A small-molecule ligand and the protein it binds are described below.
Small molecule (SMILES): O=c1[nH]cnc2c1ncn2[C@@H]1O[C@H](COP(=O)(O)O)[C@@H](O)[C@H]1O

Sequence of chain 3.A:
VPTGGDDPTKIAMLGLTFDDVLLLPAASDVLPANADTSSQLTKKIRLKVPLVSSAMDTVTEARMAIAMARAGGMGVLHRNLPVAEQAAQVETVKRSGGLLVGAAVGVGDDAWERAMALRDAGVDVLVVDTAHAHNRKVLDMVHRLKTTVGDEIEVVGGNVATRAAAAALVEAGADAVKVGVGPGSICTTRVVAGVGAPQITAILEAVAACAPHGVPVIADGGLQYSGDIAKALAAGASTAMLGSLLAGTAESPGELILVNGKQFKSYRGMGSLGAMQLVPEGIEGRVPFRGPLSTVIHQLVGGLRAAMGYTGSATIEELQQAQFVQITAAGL

Binding-site contacts:
Ligand atom O3P contacts residue SER258 of chain 3.A at 3.0 Å (h-bond).
Ligand atom O3' contacts residue ASP234 of chain 3.A at 2.5 Å (salt-bridge).
Ligand atom C5 contacts residue ILE200 of chain 3.A at 3.4 Å (hydrophobic).
Ligand atom C2 contacts residue CYS201 of chain 3.A at 3.3 Å (hydrophobic).
Ligand atom O5' contacts residue GLY235 of chain 3.A at 3.5 Å.
Ligand atom C8 contacts residue MET70 of chain 3.A at 3.6 Å (hydrophobic).
Ligand atom O6 contacts residue GLY319 of chain 3.A at 3.3 Å.
Ligand atom O2' contacts residue ASP234 of chain 3.A at 2.6 Å (salt-bridge).
Ligand atom C6 contacts residue GLY285 of chain 3.A at 3.6 Å.
Ligand atom O6 contacts residue GLY285 of chain 3.A at 2.7 Å (h-bond).
Ligand atom O6 contacts residue GLY283 of chain 3.A at 3.2 Å.
Ligand atom C4 contacts residue ILE200 of chain 3.A at 3.7 Å (hydrophobic).
Ligand atom N7 contacts residue GLY283 of chain 3.A at 3.6 Å.
Ligand atom C1' contacts residue FWY1 of chain 3.C at 3.7 Å.
Ligand atom C2 contacts residue FWY1 of chain 3.C at 3.1 Å.
Ligand atom C3' contacts residue ASP234 of chain 3.A at 3.4 Å.
Ligand atom O2' contacts residue FWY1 of chain 3.C at 3.4 Å.
Ligand atom N7 contacts residue MET284 of chain 3.A at 3.0 Å (h-bond).
Ligand atom O2P contacts residue GLY257 of chain 3.A at 2.9 Å (h-bond).
Ligand atom N1 contacts residue FWY1 of chain 3.C at 2.7 Å (h-bond).
Ligand atom O3P contacts residue SER199 of chain 3.A at 2.7 Å (h-bond).
Ligand atom N1 contacts residue GLU318 of chain 3.A at 2.7 Å (salt-bridge).
Ligand atom O1P contacts residue GLY198 of chain 3.A at 3.5 Å.
Ligand atom O1P contacts residue GLY236 of chain 3.A at 2.9 Å (h-bond).
Ligand atom C5' contacts residue TYR281 of chain 3.A at 3.5 Å (hydrophobic).
Ligand atom O3' contacts residue SER68 of chain 3.A at 2.8 Å (h-bond).
Ligand atom O6 contacts residue FWY1 of chain 3.C at 3.2 Å (h-bond).
Ligand atom N3 contacts residue FWY1 of chain 3.C at 3.2 Å.
Ligand atom O5' contacts residue GLY198 of chain 3.A at 3.5 Å.
Ligand atom C4' contacts residue ASP234 of chain 3.A at 3.5 Å.
Ligand atom N7 contacts residue ILE200 of chain 3.A at 3.6 Å.
Ligand atom C6 contacts residue FWY1 of chain 3.C at 2.9 Å.
Ligand atom C4 contacts residue FWY1 of chain 3.C at 3.6 Å.
Ligand atom O6 contacts residue MET284 of chain 3.A at 3.2 Å (h-bond).
Ligand atom O3P contacts residue TYR281 of chain 3.A at 2.6 Å (h-bond).
Ligand atom C2 contacts residue GLU318 of chain 3.A at 3.5 Å.
Ligand atom O1P contacts residue SER199 of chain 3.A at 2.9 Å (h-bond).
Ligand atom O3' contacts residue MET255 of chain 3.A at 3.6 Å.
Ligand atom O2P contacts residue SER258 of chain 3.A at 3.3 Å (h-bond).
Ligand atom C3' contacts residue SER68 of chain 3.A at 3.6 Å.